Sequence of chain 1.C:
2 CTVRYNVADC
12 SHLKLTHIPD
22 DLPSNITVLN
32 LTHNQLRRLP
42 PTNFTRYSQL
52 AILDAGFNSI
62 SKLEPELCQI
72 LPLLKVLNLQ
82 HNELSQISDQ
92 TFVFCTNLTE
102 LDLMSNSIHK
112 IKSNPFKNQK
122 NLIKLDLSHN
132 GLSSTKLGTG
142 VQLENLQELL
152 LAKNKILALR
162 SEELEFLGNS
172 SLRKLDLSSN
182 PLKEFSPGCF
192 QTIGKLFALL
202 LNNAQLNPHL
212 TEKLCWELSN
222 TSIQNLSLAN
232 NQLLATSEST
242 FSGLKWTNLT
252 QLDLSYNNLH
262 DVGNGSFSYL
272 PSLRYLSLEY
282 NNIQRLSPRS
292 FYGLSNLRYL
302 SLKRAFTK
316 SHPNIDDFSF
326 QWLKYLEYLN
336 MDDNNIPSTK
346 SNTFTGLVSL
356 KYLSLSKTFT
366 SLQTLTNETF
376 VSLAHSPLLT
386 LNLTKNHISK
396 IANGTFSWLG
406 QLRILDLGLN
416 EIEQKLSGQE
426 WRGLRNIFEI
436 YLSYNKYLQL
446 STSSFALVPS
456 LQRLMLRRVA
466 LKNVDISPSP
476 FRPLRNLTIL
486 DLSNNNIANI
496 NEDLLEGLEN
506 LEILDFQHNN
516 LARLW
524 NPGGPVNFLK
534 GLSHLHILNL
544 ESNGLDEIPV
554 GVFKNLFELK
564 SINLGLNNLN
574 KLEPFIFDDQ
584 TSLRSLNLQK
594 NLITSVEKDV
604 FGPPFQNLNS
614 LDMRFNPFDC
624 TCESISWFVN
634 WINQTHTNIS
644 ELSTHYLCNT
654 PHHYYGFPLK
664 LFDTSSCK

A protein and the small-molecule ligand that binds it are described below.
Small molecule (SMILES): CC(=O)N[C@H]1[C@H](O[C@H]2[C@H](O)[C@@H](NC(C)=O)CO[C@@H]2CO)O[C@H](CO)[C@@H](O[C@H]2O[C@H](CO[C@H]3O[C@H](CO)[C@@H](O)[C@H](O)[C@@H]3O)[C@@H](O)[C@H](O[C@H]3O[C@H](CO)[C@@H](O)[C@H](O)[C@@H]3O)[C@@H]2O)[C@@H]1O

Binding-site contacts:
Ligand atom C6 contacts residue ASN387 of chain 1.C at 4.3 Å.
Ligand atom C5 contacts residue ASN387 of chain 1.C at 3.0 Å.
Ligand atom N2 contacts residue ASN387 of chain 1.C at 2.8 Å (h-bond).
Ligand atom C1 contacts residue ASN387 of chain 1.C at 1.4 Å.
Ligand atom C5 contacts residue THR389 of chain 1.C at 4.2 Å.
Ligand atom O5 contacts residue THR389 of chain 1.C at 4.4 Å.
Ligand atom C2 contacts residue ASP411 of chain 1.C at 4.1 Å.
Ligand atom O7 contacts residue LYS390 of chain 1.C at 4.0 Å.
Ligand atom C7 contacts residue ASN387 of chain 1.C at 4.1 Å.
Ligand atom O6 contacts residue SER361 of chain 1.C at 3.8 Å.
Ligand atom C4 contacts residue ASN387 of chain 1.C at 3.6 Å.
Ligand atom C7 contacts residue ASP411 of chain 1.C at 4.4 Å.
Ligand atom O3 contacts residue ASN387 of chain 1.C at 4.2 Å.
Ligand atom O3 contacts residue ASP411 of chain 1.C at 4.2 Å.
Ligand atom O5 contacts residue ASN387 of chain 1.C at 2.4 Å (h-bond).
Ligand atom C2 contacts residue ASN387 of chain 1.C at 2.4 Å.
Ligand atom C8 contacts residue ASP411 of chain 1.C at 4.4 Å.
Ligand atom C3 contacts residue ASN387 of chain 1.C at 3.0 Å.
Ligand atom N2 contacts residue ASP411 of chain 1.C at 3.4 Å (salt-bridge).
Ligand atom O5 contacts residue SER361 of chain 1.C at 4.3 Å.
Ligand atom C3 contacts residue ASP411 of chain 1.C at 3.9 Å.
Ligand atom C6 contacts residue SER361 of chain 1.C at 4.2 Å.
Ligand atom C1 contacts residue ASP411 of chain 1.C at 4.4 Å.
Ligand atom O6 contacts residue ASP337 of chain 1.C at 4.0 Å.